Binding-site contacts:
Ligand atom N2 contacts residue VAL16 of chain 1.A at 3.6 Å.
Ligand atom BR4 contacts residue LEU23 of chain 1.A at 4.4 Å.
Ligand atom N2 contacts residue PRO20 of chain 1.A at 4.1 Å.
Ligand atom BR4 contacts residue PHE154 of chain 1.A at 3.2 Å.
Ligand atom C3 contacts residue ALA19 of chain 1.A at 3.6 Å (hydrophobic).
Ligand atom C4 contacts residue ALA141 of chain 1.A at 4.1 Å (hydrophobic).
Ligand atom C5 contacts residue ALA141 of chain 1.A at 3.0 Å (hydrophobic).
Ligand atom N1 contacts residue LEU23 of chain 1.A at 4.1 Å.
Ligand atom N1 contacts residue ALA141 of chain 1.A at 3.6 Å.
Ligand atom C3 contacts residue PRO20 of chain 1.A at 4.2 Å (hydrophobic).
Ligand atom C5 contacts residue ASP144 of chain 1.A at 3.8 Å.
Ligand atom N2 contacts residue ALA141 of chain 1.A at 4.4 Å.
Ligand atom C3 contacts residue VAL16 of chain 1.A at 4.0 Å (hydrophobic).
Ligand atom C5 contacts residue LEU23 of chain 1.A at 4.1 Å (hydrophobic).
Ligand atom C5 contacts residue VAL16 of chain 1.A at 4.2 Å (hydrophobic).
Ligand atom BR4 contacts residue VAL145 of chain 1.A at 3.8 Å.
Ligand atom N1 contacts residue VAL16 of chain 1.A at 3.7 Å.
Ligand atom N1 contacts residue ASP144 of chain 1.A at 3.3 Å (salt-bridge).
Ligand atom N2 contacts residue ALA19 of chain 1.A at 3.9 Å.
Ligand atom BR4 contacts residue PHE25 of chain 1.A at 4.4 Å.
Ligand atom N2 contacts residue ASP144 of chain 1.A at 4.3 Å.
Ligand atom C4 contacts residue LEU23 of chain 1.A at 3.6 Å (hydrophobic).
Ligand atom C3 contacts residue LEU23 of chain 1.A at 3.4 Å (hydrophobic).
Ligand atom C4 contacts residue VAL16 of chain 1.A at 4.2 Å (hydrophobic).
Ligand atom N2 contacts residue LEU23 of chain 1.A at 3.7 Å.

Sequence of chain 1.A:
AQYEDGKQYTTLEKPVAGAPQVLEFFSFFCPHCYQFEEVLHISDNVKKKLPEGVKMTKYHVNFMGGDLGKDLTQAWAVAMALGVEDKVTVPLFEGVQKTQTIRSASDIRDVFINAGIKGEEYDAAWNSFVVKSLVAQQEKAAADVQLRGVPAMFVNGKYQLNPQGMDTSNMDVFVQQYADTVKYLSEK

A protein and the small-molecule ligand that binds it are described below.
Small molecule (SMILES): Brc1cn[nH]c1